Binding-site contacts:
Ligand atom C5 contacts residue ASN199 of chain 1.A at 3.5 Å.
Ligand atom C4 contacts residue ASN199 of chain 1.A at 4.1 Å.
Ligand atom O5 contacts residue ASN199 of chain 1.A at 2.2 Å (h-bond).
Ligand atom C7 contacts residue ILE164 of chain 1.A at 3.8 Å (hydrophobic).
Ligand atom O7 contacts residue LYS237 of chain 1.A at 3.5 Å (salt-bridge).
Ligand atom O5 contacts residue LGU1 of chain 1.K at 3.8 Å.
Ligand atom C3 contacts residue ASN199 of chain 1.A at 3.8 Å.
Ligand atom C2 contacts residue ILE164 of chain 1.A at 4.4 Å (hydrophobic).
Ligand atom O7 contacts residue ILE164 of chain 1.A at 4.3 Å.
Ligand atom O6 contacts residue GLU202 of chain 1.A at 2.9 Å (salt-bridge).
Ligand atom O7 contacts residue LGU1 of chain 1.K at 4.0 Å.
Ligand atom O5 contacts residue THR201 of chain 1.A at 3.6 Å (h-bond).
Ligand atom O7 contacts residue THR201 of chain 1.A at 3.7 Å.
Ligand atom O3 contacts residue LGU1 of chain 1.K at 3.1 Å.
Ligand atom C8 contacts residue ILE164 of chain 1.A at 3.9 Å (hydrophobic).
Ligand atom C2 contacts residue ASN199 of chain 1.A at 2.4 Å.
Ligand atom C1 contacts residue THR201 of chain 1.A at 3.3 Å.
Ligand atom C6 contacts residue GLU202 of chain 1.A at 4.0 Å.
Ligand atom C1 contacts residue ASN199 of chain 1.A at 1.4 Å.
Ligand atom C7 contacts residue THR201 of chain 1.A at 4.1 Å.
Ligand atom C6 contacts residue LGU1 of chain 1.K at 2.4 Å.
Ligand atom O6B contacts residue LGU1 of chain 1.K at 1.4 Å.
Ligand atom C3 contacts residue LGU1 of chain 1.K at 4.3 Å.
Ligand atom C5 contacts residue THR201 of chain 1.A at 3.8 Å.
Ligand atom N2 contacts residue ASN199 of chain 1.A at 3.1 Å (h-bond).
Ligand atom C6 contacts residue ASN199 of chain 1.A at 4.4 Å.
Ligand atom O6 contacts residue THR201 of chain 1.A at 3.3 Å.
Ligand atom C8 contacts residue THR158 of chain 1.A at 4.3 Å.
Ligand atom C7 contacts residue ASN199 of chain 1.A at 3.4 Å.
Ligand atom C8 contacts residue LGU1 of chain 1.K at 3.4 Å.
Ligand atom N2 contacts residue ILE164 of chain 1.A at 3.6 Å.
Ligand atom C8 contacts residue GLU202 of chain 1.A at 3.1 Å.
Ligand atom C6 contacts residue THR201 of chain 1.A at 4.2 Å.
Ligand atom C1 contacts residue ILE164 of chain 1.A at 4.0 Å (hydrophobic).
Ligand atom C8 contacts residue THR201 of chain 1.A at 4.0 Å.
Ligand atom C5 contacts residue LGU1 of chain 1.K at 3.5 Å.
Ligand atom O7 contacts residue ASN199 of chain 1.A at 3.2 Å (h-bond).
Ligand atom C7 contacts residue LGU1 of chain 1.K at 3.8 Å.
Ligand atom O7 contacts residue GLN197 of chain 1.A at 3.9 Å.
Ligand atom N2 contacts residue LGU1 of chain 1.K at 4.2 Å.

A small-molecule ligand and the protein it binds are described below.
Small molecule (SMILES): CC(=O)N[C@H]1[C@H](O[C@H]2[C@H](O)[C@@H](NC(C)=O)CO[C@@H]2CO)O[C@H](CO)[C@@H](O[C@@H]2O[C@H](CO)[C@@H](O)[C@H](O[C@H]3O[C@H](CO)[C@@H](O)[C@H](O)[C@@H]3O)[C@@H]2O)[C@@H]1O

Sequence of chain 1.A:
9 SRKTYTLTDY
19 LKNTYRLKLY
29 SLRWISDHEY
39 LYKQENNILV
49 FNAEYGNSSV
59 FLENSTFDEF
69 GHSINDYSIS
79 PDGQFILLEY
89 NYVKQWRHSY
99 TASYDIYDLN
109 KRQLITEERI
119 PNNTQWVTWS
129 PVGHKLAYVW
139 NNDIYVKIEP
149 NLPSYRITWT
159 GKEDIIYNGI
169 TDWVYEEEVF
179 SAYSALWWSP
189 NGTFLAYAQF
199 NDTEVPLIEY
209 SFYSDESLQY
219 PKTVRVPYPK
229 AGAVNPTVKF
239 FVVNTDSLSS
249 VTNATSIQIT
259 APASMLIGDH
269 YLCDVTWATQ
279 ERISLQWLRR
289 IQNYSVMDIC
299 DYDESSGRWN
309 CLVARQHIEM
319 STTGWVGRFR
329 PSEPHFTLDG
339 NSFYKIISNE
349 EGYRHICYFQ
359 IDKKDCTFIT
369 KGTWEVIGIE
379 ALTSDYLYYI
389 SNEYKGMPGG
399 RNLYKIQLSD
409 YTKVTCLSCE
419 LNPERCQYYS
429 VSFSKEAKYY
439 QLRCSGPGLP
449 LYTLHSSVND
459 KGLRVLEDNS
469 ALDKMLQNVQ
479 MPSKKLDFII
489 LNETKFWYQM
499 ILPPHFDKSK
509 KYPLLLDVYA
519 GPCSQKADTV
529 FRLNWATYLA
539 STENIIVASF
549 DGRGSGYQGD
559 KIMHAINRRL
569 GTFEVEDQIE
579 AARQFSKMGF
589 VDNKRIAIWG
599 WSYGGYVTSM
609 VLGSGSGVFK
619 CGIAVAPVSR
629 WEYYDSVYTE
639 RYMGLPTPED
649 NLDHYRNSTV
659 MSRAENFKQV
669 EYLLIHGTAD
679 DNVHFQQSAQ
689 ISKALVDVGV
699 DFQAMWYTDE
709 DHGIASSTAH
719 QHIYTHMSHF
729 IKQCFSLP